A protein and the small-molecule ligand that binds it are described below.
Small molecule (SMILES): CC(=O)N[C@H]1[C@H](O[C@H]2[C@H](O)[C@@H](NC(C)=O)CO[C@@H]2CO)O[C@H](CO)[C@@H](O[C@@H]2O[C@H](CO)[C@@H](O)[C@H](O)[C@@H]2O)[C@@H]1O

Binding-site contacts:
Ligand atom C5 contacts residue TYR135 of chain 1.E at 3.7 Å (hydrophobic).
Ligand atom C6 contacts residue TYR135 of chain 1.E at 4.2 Å (hydrophobic).
Ligand atom C3 contacts residue TYR135 of chain 1.E at 4.0 Å (hydrophobic).
Ligand atom O5 contacts residue TYR135 of chain 1.E at 4.0 Å.
Ligand atom C5 contacts residue ASN118 of chain 1.E at 3.7 Å.
Ligand atom C1 contacts residue ASN118 of chain 1.E at 1.4 Å.
Ligand atom O7 contacts residue GLY289 of chain 1.E at 4.2 Å.
Ligand atom C2 contacts residue ASN118 of chain 1.E at 2.5 Å.
Ligand atom C4 contacts residue TYR135 of chain 1.E at 4.1 Å (hydrophobic).
Ligand atom C1 contacts residue TYR135 of chain 1.E at 3.8 Å (hydrophobic).
Ligand atom C8 contacts residue VAL104 of chain 1.E at 3.9 Å (hydrophobic).
Ligand atom C8 contacts residue ASP290 of chain 1.E at 3.3 Å.
Ligand atom O7 contacts residue ASP290 of chain 1.E at 3.7 Å.
Ligand atom C8 contacts residue THR105 of chain 1.E at 4.0 Å.
Ligand atom C7 contacts residue ASN118 of chain 1.E at 3.6 Å.
Ligand atom C8 contacts residue LEU137 of chain 1.E at 4.3 Å (hydrophobic).
Ligand atom C8 contacts residue ASN106 of chain 1.E at 4.3 Å.
Ligand atom O5 contacts residue ASN118 of chain 1.E at 2.3 Å (h-bond).
Ligand atom O3 contacts residue THR105 of chain 1.E at 4.3 Å.
Ligand atom C3 contacts residue ASN118 of chain 1.E at 3.8 Å.
Ligand atom C4 contacts residue ASN118 of chain 1.E at 4.3 Å.
Ligand atom O6 contacts residue TYR135 of chain 1.E at 3.3 Å.
Ligand atom O7 contacts residue TYR135 of chain 1.E at 3.7 Å.
Ligand atom O4 contacts residue TYR135 of chain 1.E at 3.5 Å (h-bond).
Ligand atom N2 contacts residue ASN118 of chain 1.E at 3.0 Å (h-bond).
Ligand atom C7 contacts residue LEU137 of chain 1.E at 4.1 Å (hydrophobic).
Ligand atom C7 contacts residue THR105 of chain 1.E at 3.9 Å.
Ligand atom O7 contacts residue LEU137 of chain 1.E at 3.7 Å.
Ligand atom C2 contacts residue THR105 of chain 1.E at 3.6 Å.
Ligand atom C7 contacts residue ASP290 of chain 1.E at 3.9 Å.
Ligand atom N2 contacts residue THR105 of chain 1.E at 3.0 Å (h-bond).
Ligand atom O7 contacts residue ASN118 of chain 1.E at 3.8 Å.

Sequence of chain 1.E:
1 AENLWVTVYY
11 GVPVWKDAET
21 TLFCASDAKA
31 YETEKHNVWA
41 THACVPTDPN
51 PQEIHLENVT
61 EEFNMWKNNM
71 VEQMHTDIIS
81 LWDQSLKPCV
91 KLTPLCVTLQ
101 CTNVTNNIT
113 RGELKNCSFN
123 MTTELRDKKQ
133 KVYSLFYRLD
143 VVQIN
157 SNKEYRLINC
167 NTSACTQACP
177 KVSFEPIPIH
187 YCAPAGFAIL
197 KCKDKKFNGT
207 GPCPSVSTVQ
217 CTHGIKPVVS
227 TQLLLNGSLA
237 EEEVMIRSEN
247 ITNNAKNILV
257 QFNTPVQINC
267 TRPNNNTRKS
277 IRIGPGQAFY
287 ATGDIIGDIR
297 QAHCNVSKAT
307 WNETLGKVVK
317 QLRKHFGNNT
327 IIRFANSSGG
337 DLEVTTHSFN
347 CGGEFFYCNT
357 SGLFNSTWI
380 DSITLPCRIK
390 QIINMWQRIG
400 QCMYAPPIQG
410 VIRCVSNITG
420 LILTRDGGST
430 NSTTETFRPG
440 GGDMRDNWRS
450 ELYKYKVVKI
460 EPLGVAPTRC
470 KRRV